Binding-site contacts:
Ligand atom C contacts residue THR54 of chain 1.M at 4.0 Å.
Ligand atom CE2 contacts residue GLN49 of chain 1.M at 3.8 Å.
Ligand atom OXT contacts residue THR54 of chain 1.M at 3.0 Å (h-bond).
Ligand atom CB contacts residue THR27 of chain 1.L at 3.6 Å.
Ligand atom O contacts residue THR51 of chain 1.M at 3.5 Å (h-bond).
Ligand atom CZ2 contacts residue CYS48 of chain 1.M at 4.0 Å (hydrophobic).
Ligand atom CA contacts residue THR27 of chain 1.L at 3.8 Å.
Ligand atom CH2 contacts residue GLY25 of chain 1.M at 3.7 Å.
Ligand atom N contacts residue THR32 of chain 1.L at 2.7 Å (h-bond).
Ligand atom OXT contacts residue THR51 of chain 1.M at 2.3 Å (h-bond).
Ligand atom CD1 contacts residue ALA56 of chain 1.L at 4.0 Å (hydrophobic).
Ligand atom CD2 contacts residue THR54 of chain 1.M at 4.0 Å.
Ligand atom CD1 contacts residue THR51 of chain 1.M at 3.9 Å.
Ligand atom CZ2 contacts residue THR54 of chain 1.M at 4.0 Å.
Ligand atom CD1 contacts residue SER55 of chain 1.L at 3.4 Å.
Ligand atom CA contacts residue THR32 of chain 1.L at 3.1 Å.
Ligand atom N contacts residue ASP31 of chain 1.L at 2.7 Å (salt-bridge).
Ligand atom N contacts residue GLY29 of chain 1.L at 2.6 Å (h-bond).
Ligand atom O contacts residue ARG28 of chain 1.L at 3.3 Å.
Ligand atom NE1 contacts residue SER55 of chain 1.L at 4.1 Å.
Ligand atom O contacts residue THR27 of chain 1.L at 4.0 Å.
Ligand atom CZ2 contacts residue ILE57 of chain 1.M at 3.9 Å (hydrophobic).
Ligand atom CA contacts residue GLY29 of chain 1.L at 3.5 Å.
Ligand atom C contacts residue THR51 of chain 1.M at 3.3 Å.
Ligand atom NE1 contacts residue GLN49 of chain 1.M at 2.7 Å (h-bond).
Ligand atom N contacts residue ARG28 of chain 1.L at 4.0 Å.
Ligand atom CB contacts residue THR32 of chain 1.L at 3.1 Å.
Ligand atom CE2 contacts residue CYS48 of chain 1.M at 3.9 Å (hydrophobic).
Ligand atom CZ3 contacts residue GLY25 of chain 1.M at 3.8 Å.
Ligand atom CD1 contacts residue GLN49 of chain 1.M at 3.5 Å.
Ligand atom N contacts residue THR27 of chain 1.L at 3.0 Å (h-bond).
Ligand atom C contacts residue SER55 of chain 1.L at 3.6 Å.
Ligand atom NE1 contacts residue CYS48 of chain 1.M at 3.7 Å.
Ligand atom CE3 contacts residue THR32 of chain 1.L at 4.1 Å.
Ligand atom O contacts residue GLY29 of chain 1.L at 2.9 Å (h-bond).
Ligand atom CG contacts residue SER55 of chain 1.L at 3.9 Å.
Ligand atom O contacts residue SER55 of chain 1.L at 3.1 Å (h-bond).
Ligand atom CB contacts residue SER55 of chain 1.L at 3.6 Å.
Ligand atom C contacts residue GLY29 of chain 1.L at 3.6 Å.
Ligand atom OXT contacts residue HIS53 of chain 1.M at 4.1 Å.

A small-molecule ligand and the protein it binds are described below.
Small molecule (SMILES): N[C@@H](Cc1c[nH]c2ccccc12)C(=O)O

Sequence of chain 1.M:
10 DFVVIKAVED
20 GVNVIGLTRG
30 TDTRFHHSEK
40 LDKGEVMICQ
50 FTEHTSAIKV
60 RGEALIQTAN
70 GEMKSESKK

Sequence of chain 1.L:
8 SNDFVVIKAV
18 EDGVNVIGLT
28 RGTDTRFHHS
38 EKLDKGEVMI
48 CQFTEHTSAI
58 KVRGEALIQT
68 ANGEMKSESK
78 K